Sequence of chain 1.A:
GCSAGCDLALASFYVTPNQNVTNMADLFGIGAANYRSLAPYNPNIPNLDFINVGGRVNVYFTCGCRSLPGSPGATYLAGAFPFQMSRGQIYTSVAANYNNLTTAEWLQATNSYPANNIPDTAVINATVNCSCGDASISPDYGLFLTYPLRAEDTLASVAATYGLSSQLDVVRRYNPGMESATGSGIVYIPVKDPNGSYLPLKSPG

Binding-site contacts:
Ligand atom C8 contacts residue TRP108 of chain 1.A at 4.0 Å (hydrophobic).
Ligand atom C4 contacts residue ASN131 of chain 1.A at 4.2 Å.
Ligand atom O3 contacts residue TRP108 of chain 1.A at 4.3 Å.
Ligand atom C7 contacts residue ASN131 of chain 1.A at 3.6 Å.
Ligand atom C2 contacts residue TRP108 of chain 1.A at 4.0 Å (hydrophobic).
Ligand atom O7 contacts residue LEU70 of chain 1.A at 3.7 Å.
Ligand atom C1 contacts residue TRP108 of chain 1.A at 3.6 Å (hydrophobic).
Ligand atom C1 contacts residue ASN131 of chain 1.A at 1.4 Å.
Ligand atom C4 contacts residue TRP108 of chain 1.A at 4.0 Å (hydrophobic).
Ligand atom C7 contacts residue ILE188 of chain 1.A at 4.1 Å (hydrophobic).
Ligand atom N2 contacts residue TRP108 of chain 1.A at 3.7 Å.
Ligand atom O7 contacts residue ASN131 of chain 1.A at 3.8 Å.
Ligand atom C8 contacts residue THR105 of chain 1.A at 4.1 Å.
Ligand atom C3 contacts residue ASN131 of chain 1.A at 3.8 Å.
Ligand atom O5 contacts residue TYR190 of chain 1.A at 4.5 Å.
Ligand atom O7 contacts residue TRP108 of chain 1.A at 3.8 Å.
Ligand atom C7 contacts residue TRP108 of chain 1.A at 4.3 Å (hydrophobic).
Ligand atom O5 contacts residue TRP108 of chain 1.A at 4.0 Å.
Ligand atom O5 contacts residue ASN131 of chain 1.A at 2.2 Å (h-bond).
Ligand atom C8 contacts residue THR104 of chain 1.A at 4.2 Å.
Ligand atom C8 contacts residue ALA76 of chain 1.A at 3.8 Å (hydrophobic).
Ligand atom C5 contacts residue TRP108 of chain 1.A at 3.7 Å (hydrophobic).
Ligand atom C8 contacts residue LEU70 of chain 1.A at 4.3 Å (hydrophobic).
Ligand atom N2 contacts residue ASN131 of chain 1.A at 3.0 Å (h-bond).
Ligand atom C7 contacts residue LEU70 of chain 1.A at 4.4 Å (hydrophobic).
Ligand atom C5 contacts residue ASN131 of chain 1.A at 3.6 Å.
Ligand atom C6 contacts residue TYR78 of chain 1.A at 4.3 Å (hydrophobic).
Ligand atom C8 contacts residue THR77 of chain 1.A at 4.3 Å.
Ligand atom O4 contacts residue TRP108 of chain 1.A at 3.9 Å.
Ligand atom O7 contacts residue ILE188 of chain 1.A at 3.7 Å.
Ligand atom C8 contacts residue ILE188 of chain 1.A at 4.2 Å (hydrophobic).
Ligand atom C3 contacts residue TRP108 of chain 1.A at 3.8 Å (hydrophobic).
Ligand atom C2 contacts residue ASN131 of chain 1.A at 2.5 Å.

The protein below binds the small molecule below.
Small molecule (SMILES): CC(=O)N[C@H]1[C@H](O[C@H]2[C@H](O)[C@@H](NC(C)=O)CO[C@@H]2CO)O[C@H](CO)[C@@H](O)[C@@H]1O